This protein binds this small molecule.
Small molecule (SMILES): CC(=O)N[C@@H]1[C@@H](O)[C@H](O)[C@@H](CO)O[C@H]1O

Sequence of chain 1.A:
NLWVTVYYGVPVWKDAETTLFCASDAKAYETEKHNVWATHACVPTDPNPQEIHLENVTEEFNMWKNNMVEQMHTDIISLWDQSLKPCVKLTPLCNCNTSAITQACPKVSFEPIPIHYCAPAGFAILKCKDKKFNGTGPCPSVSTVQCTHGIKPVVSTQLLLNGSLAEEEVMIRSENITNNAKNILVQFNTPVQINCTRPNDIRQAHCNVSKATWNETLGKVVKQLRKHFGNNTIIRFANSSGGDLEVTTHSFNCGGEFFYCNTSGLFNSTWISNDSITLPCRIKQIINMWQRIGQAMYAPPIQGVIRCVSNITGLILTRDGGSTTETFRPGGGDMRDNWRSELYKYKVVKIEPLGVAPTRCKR

Binding-site contacts:
Ligand atom C5 contacts residue ASN244 of chain 1.A at 3.7 Å.
Ligand atom C6 contacts residue THR246 of chain 1.A at 3.0 Å.
Ligand atom O5 contacts residue THR246 of chain 1.A at 2.6 Å (h-bond).
Ligand atom C2 contacts residue ASN247 of chain 1.A at 4.4 Å.
Ligand atom O6 contacts residue THR246 of chain 1.A at 2.3 Å (h-bond).
Ligand atom C2 contacts residue ASN244 of chain 1.A at 2.4 Å.
Ligand atom C1 contacts residue THR246 of chain 1.A at 3.3 Å.
Ligand atom C3 contacts residue ASN244 of chain 1.A at 3.8 Å.
Ligand atom C1 contacts residue ASN247 of chain 1.A at 4.5 Å.
Ligand atom C5 contacts residue THR246 of chain 1.A at 3.1 Å.
Ligand atom C1 contacts residue ASN244 of chain 1.A at 1.4 Å.
Ligand atom C8 contacts residue ASN244 of chain 1.A at 3.9 Å.
Ligand atom O6 contacts residue ASN247 of chain 1.A at 4.4 Å.
Ligand atom O5 contacts residue ASN244 of chain 1.A at 2.4 Å (h-bond).
Ligand atom O5 contacts residue ASN247 of chain 1.A at 4.1 Å.
Ligand atom C4 contacts residue ASN244 of chain 1.A at 4.2 Å.
Ligand atom N2 contacts residue ASN244 of chain 1.A at 2.9 Å (h-bond).
Ligand atom C7 contacts residue ASN244 of chain 1.A at 3.6 Å.
Ligand atom O7 contacts residue ASN244 of chain 1.A at 4.4 Å.